This small molecule binds to this protein.
Small molecule (SMILES): Cc1cn([C@H]2C[C@H](O[P](=O)(O)OC[C@H]3O[C@@H](n4cnc5c(N)ncnc54)C[C@@H]3O[P](=O)(O)OC[C@H]3O[C@@H](n4ccc(N)nc4=O)C[C@@H]3O)[C@@H](CO[P](=O)(O)O[C@H]3C[C@H](n4cnc5c(=O)nc(N)[nH]c54)O[C@@H]3CO[P](=O)(O)O[C@H]3C[C@H](n4cnc5c(N)ncnc54)O[C@@H]3CO[P](=O)(O)O[C@H]3C[C@H](n4ccc(N)nc4=O)O[C@@H]3CO)O2)c(=O)[nH]c1=O

Sequence of chain 1.O:
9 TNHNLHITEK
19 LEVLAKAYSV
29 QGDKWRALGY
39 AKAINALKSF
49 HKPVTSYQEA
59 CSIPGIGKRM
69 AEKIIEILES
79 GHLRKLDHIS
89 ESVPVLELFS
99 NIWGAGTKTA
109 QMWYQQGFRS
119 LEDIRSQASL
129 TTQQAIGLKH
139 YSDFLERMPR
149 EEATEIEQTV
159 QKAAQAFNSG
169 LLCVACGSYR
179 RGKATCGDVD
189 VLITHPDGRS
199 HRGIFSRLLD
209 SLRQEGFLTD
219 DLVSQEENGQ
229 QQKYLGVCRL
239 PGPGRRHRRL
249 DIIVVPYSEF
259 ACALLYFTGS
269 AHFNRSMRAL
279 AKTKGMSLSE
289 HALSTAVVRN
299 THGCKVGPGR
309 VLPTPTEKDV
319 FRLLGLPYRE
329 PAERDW

Binding-site contacts:
Ligand atom OP1 contacts residue LYS106 of chain 1.O at 3.7 Å.
Ligand atom O3' contacts residue LYS231 of chain 1.O at 2.9 Å (salt-bridge).
Ligand atom OP1 contacts residue TRP101 of chain 1.O at 3.0 Å (h-bond).
Ligand atom OP1 contacts residue THR107 of chain 1.O at 2.7 Å (h-bond).
Ligand atom OP2 contacts residue GLY104 of chain 1.O at 3.8 Å.
Ligand atom C3' contacts residue LYS231 of chain 1.O at 3.9 Å.
Ligand atom OP1 contacts residue GLY104 of chain 1.O at 2.7 Å (h-bond).
Ligand atom C4' contacts residue TRP101 of chain 1.O at 3.5 Å (hydrophobic).
Ligand atom C2 contacts residue TYR264 of chain 1.O at 3.8 Å (hydrophobic).
Ligand atom O5' contacts residue GLY104 of chain 1.O at 3.4 Å (h-bond).
Ligand atom OP1 contacts residue GLY102 of chain 1.O at 2.8 Å (h-bond).
Ligand atom O5' contacts residue LYS106 of chain 1.O at 3.8 Å.
Ligand atom P contacts residue TRP101 of chain 1.O at 3.7 Å.
Ligand atom O3' contacts residue LYS106 of chain 1.O at 3.7 Å.
Ligand atom C4' contacts residue GLY102 of chain 1.O at 3.5 Å.
Ligand atom O3' contacts residue GLY102 of chain 1.O at 3.4 Å.
Ligand atom P contacts residue THR107 of chain 1.O at 3.9 Å.
Ligand atom OP1 contacts residue TRP101 of chain 1.O at 3.8 Å.
Ligand atom OP2 contacts residue NA1 of chain 1.T at 3.8 Å.
Ligand atom P contacts residue GLY104 of chain 1.O at 3.5 Å.
Ligand atom O3' contacts residue TRP101 of chain 1.O at 3.4 Å (h-bond).
Ligand atom OP2 contacts residue THR105 of chain 1.O at 3.4 Å (h-bond).
Ligand atom C3' contacts residue LYS106 of chain 1.O at 3.7 Å.
Ligand atom OP1 contacts residue ARG247 of chain 1.O at 2.9 Å (salt-bridge).
Ligand atom P contacts residue GLY102 of chain 1.O at 3.9 Å.
Ligand atom C5' contacts residue GLY102 of chain 1.O at 3.9 Å.
Ligand atom O3' contacts residue ALA103 of chain 1.O at 3.9 Å.
Ligand atom OP1 contacts residue ALA103 of chain 1.O at 3.4 Å (h-bond).
Ligand atom P contacts residue LYS106 of chain 1.O at 3.8 Å.
Ligand atom OP1 contacts residue ILE100 of chain 1.O at 3.6 Å (h-bond).
Ligand atom OP2 contacts residue LYS106 of chain 1.O at 3.0 Å (salt-bridge).
Ligand atom OP1 contacts residue NA1 of chain 1.T at 2.4 Å (h-bond).
Ligand atom C5' contacts residue GLY104 of chain 1.O at 3.6 Å.
Ligand atom OP1 contacts residue ALA103 of chain 1.O at 3.9 Å.
Ligand atom OP2 contacts residue GLY104 of chain 1.O at 3.5 Å.
Ligand atom P contacts residue NA1 of chain 1.T at 3.5 Å.
Ligand atom OP1 contacts residue LYS106 of chain 1.O at 3.7 Å.
Ligand atom C5' contacts residue GLY102 of chain 1.O at 3.4 Å.
Ligand atom O3' contacts residue PHE265 of chain 1.O at 3.8 Å.
Ligand atom O2 contacts residue TYR264 of chain 1.O at 3.4 Å (h-bond).